Binding-site contacts:
Ligand atom NE contacts residue ARG65 of chain 1.A at 3.8 Å.
Ligand atom CA contacts residue ASN231 of chain 1.A at 3.5 Å.
Ligand atom CB contacts residue ASN231 of chain 1.A at 3.7 Å.
Ligand atom NE contacts residue VAL183 of chain 1.A at 3.8 Å.
Ligand atom N contacts residue LEU234 of chain 1.A at 3.8 Å.
Ligand atom CA contacts residue ASN231 of chain 1.A at 3.7 Å.
Ligand atom O1P contacts residue ARG61 of chain 1.A at 2.9 Å (salt-bridge).
Ligand atom O2P contacts residue ARG134 of chain 1.A at 2.9 Å (salt-bridge).
Ligand atom N contacts residue ASN231 of chain 1.A at 2.8 Å (h-bond).
Ligand atom O contacts residue LEU179 of chain 1.A at 3.7 Å.
Ligand atom O contacts residue ASN231 of chain 1.A at 3.0 Å (h-bond).
Ligand atom CD contacts residue GLU187 of chain 1.A at 3.5 Å.
Ligand atom CA contacts residue ASN180 of chain 1.A at 3.6 Å.
Ligand atom NE contacts residue GLU187 of chain 1.A at 2.9 Å (salt-bridge).
Ligand atom CZ contacts residue GLU187 of chain 1.A at 3.5 Å.
Ligand atom O3P contacts residue ARG134 of chain 1.A at 2.8 Å (salt-bridge).
Ligand atom NH2 contacts residue ARG61 of chain 1.A at 3.6 Å (salt-bridge).
Ligand atom P contacts residue ARG134 of chain 1.A at 3.8 Å.
Ligand atom O contacts residue LEU234 of chain 1.A at 3.7 Å.
Ligand atom P contacts residue TYR135 of chain 1.A at 3.8 Å.
Ligand atom O contacts residue VAL183 of chain 1.A at 3.6 Å.
Ligand atom O contacts residue ASN180 of chain 1.A at 3.5 Å (h-bond).
Ligand atom CG contacts residue ASN231 of chain 1.A at 3.6 Å.
Ligand atom CG2 contacts residue VAL183 of chain 1.A at 3.7 Å (hydrophobic).
Ligand atom CB contacts residue ASN231 of chain 1.A at 3.6 Å.
Ligand atom O3P contacts residue ARG61 of chain 1.A at 2.8 Å (salt-bridge).
Ligand atom CD contacts residue LEU227 of chain 1.A at 3.8 Å (hydrophobic).
Ligand atom O2P contacts residue TYR135 of chain 1.A at 2.7 Å (h-bond).
Ligand atom CB contacts residue ASN180 of chain 1.A at 3.3 Å.
Ligand atom NH2 contacts residue ARG65 of chain 1.A at 3.4 Å (salt-bridge).
Ligand atom CG2 contacts residue ASN180 of chain 1.A at 3.7 Å.
Ligand atom C contacts residue ASN231 of chain 1.A at 3.6 Å.
Ligand atom CZ contacts residue ARG65 of chain 1.A at 3.6 Å.
Ligand atom NH2 contacts residue ARG134 of chain 1.A at 3.6 Å.
Ligand atom NH2 contacts residue VAL183 of chain 1.A at 3.7 Å.
Ligand atom NH1 contacts residue ARG65 of chain 1.A at 3.6 Å.
Ligand atom NE2 contacts residue ASP230 of chain 1.A at 3.0 Å (salt-bridge).
Ligand atom NE2 contacts residue LEU227 of chain 1.A at 3.8 Å.
Ligand atom P contacts residue ARG61 of chain 1.A at 3.8 Å.
Ligand atom NH2 contacts residue GLU187 of chain 1.A at 3.0 Å (salt-bridge).

Sequence of chain 1.A:
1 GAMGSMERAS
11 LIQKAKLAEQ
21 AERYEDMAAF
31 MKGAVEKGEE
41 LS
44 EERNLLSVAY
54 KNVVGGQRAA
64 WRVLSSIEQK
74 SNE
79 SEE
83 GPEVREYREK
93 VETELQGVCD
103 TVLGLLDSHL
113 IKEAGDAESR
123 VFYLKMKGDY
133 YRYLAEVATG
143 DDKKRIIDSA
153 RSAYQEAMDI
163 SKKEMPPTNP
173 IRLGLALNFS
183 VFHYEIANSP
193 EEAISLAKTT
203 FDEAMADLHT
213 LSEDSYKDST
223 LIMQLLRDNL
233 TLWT

A small-molecule ligand and the protein it binds are described below.
Small molecule (SMILES): C[C@H](N)C(=O)N[C@@H](CCCNC(N)=[NH2+])C(=O)N[C@@H](CCCNC(N)=[NH2+])C(=O)N[C@@H](CCC(N)=O)C(=O)N[C@H](C(=O)O)[C@@H](C)OP(=O)(O)O